This small molecule binds to this protein.
Small molecule (SMILES): CC(=O)N[C@H]1[C@H](O[C@H]2[C@H](O)[C@@H](NC(C)=O)CO[C@@H]2COCC(=O)N[C@H]2[C@H](O[C@H]3[C@H](O)[C@@H](NC(C)=O)CO[C@@H]3CO)O[C@H](CO)[C@@H](O)[C@@H]2O)O[C@H](CO)[C@@H](O)[C@@H]1O

Binding-site contacts:
Ligand atom O6 contacts residue NAG1 of chain 1.AA at 3.1 Å.
Ligand atom N2 contacts residue SER331 of chain 1.A at 4.0 Å.
Ligand atom C7 contacts residue ASN353 of chain 1.A at 3.4 Å.
Ligand atom C5 contacts residue SER355 of chain 1.A at 3.8 Å.
Ligand atom C6 contacts residue SER355 of chain 1.A at 4.0 Å.
Ligand atom O7 contacts residue SER355 of chain 1.A at 3.7 Å.
Ligand atom C2 contacts residue ASN330 of chain 1.A at 2.4 Å.
Ligand atom O6 contacts residue SER355 of chain 1.A at 3.9 Å.
Ligand atom C7 contacts residue SER331 of chain 1.A at 4.2 Å.
Ligand atom O7 contacts residue ASN353 of chain 1.A at 3.0 Å (h-bond).
Ligand atom C3 contacts residue ASN330 of chain 1.A at 3.8 Å.
Ligand atom C8 contacts residue SER331 of chain 1.A at 3.9 Å.
Ligand atom N2 contacts residue ASN330 of chain 1.A at 2.8 Å (h-bond).
Ligand atom C8 contacts residue THR339 of chain 1.A at 3.0 Å.
Ligand atom C2 contacts residue ASN353 of chain 1.A at 2.4 Å.
Ligand atom O5 contacts residue ASN353 of chain 1.A at 2.3 Å (h-bond).
Ligand atom C1 contacts residue SER355 of chain 1.A at 3.9 Å.
Ligand atom C7 contacts residue ASN330 of chain 1.A at 3.2 Å.
Ligand atom C1 contacts residue ASN330 of chain 1.A at 1.4 Å.
Ligand atom C4 contacts residue ASN353 of chain 1.A at 4.2 Å.
Ligand atom C5 contacts residue ASN353 of chain 1.A at 3.6 Å.
Ligand atom C3 contacts residue ASN353 of chain 1.A at 3.8 Å.
Ligand atom C1 contacts residue ASN353 of chain 1.A at 1.4 Å.
Ligand atom O7 contacts residue ASN330 of chain 1.A at 3.3 Å (h-bond).
Ligand atom C4 contacts residue ASN330 of chain 1.A at 4.2 Å.
Ligand atom N2 contacts residue NAG1 of chain 1.AA at 4.3 Å.
Ligand atom C8 contacts residue NAG1 of chain 1.AA at 3.6 Å.
Ligand atom N2 contacts residue ASN353 of chain 1.A at 2.9 Å (h-bond).
Ligand atom O5 contacts residue SER355 of chain 1.A at 3.9 Å.
Ligand atom C8 contacts residue ASN330 of chain 1.A at 4.4 Å.
Ligand atom C5 contacts residue ASN330 of chain 1.A at 3.7 Å.
Ligand atom C6 contacts residue NAG1 of chain 1.AA at 4.2 Å.
Ligand atom O5 contacts residue ASN330 of chain 1.A at 2.4 Å (h-bond).

Sequence of chain 1.A:
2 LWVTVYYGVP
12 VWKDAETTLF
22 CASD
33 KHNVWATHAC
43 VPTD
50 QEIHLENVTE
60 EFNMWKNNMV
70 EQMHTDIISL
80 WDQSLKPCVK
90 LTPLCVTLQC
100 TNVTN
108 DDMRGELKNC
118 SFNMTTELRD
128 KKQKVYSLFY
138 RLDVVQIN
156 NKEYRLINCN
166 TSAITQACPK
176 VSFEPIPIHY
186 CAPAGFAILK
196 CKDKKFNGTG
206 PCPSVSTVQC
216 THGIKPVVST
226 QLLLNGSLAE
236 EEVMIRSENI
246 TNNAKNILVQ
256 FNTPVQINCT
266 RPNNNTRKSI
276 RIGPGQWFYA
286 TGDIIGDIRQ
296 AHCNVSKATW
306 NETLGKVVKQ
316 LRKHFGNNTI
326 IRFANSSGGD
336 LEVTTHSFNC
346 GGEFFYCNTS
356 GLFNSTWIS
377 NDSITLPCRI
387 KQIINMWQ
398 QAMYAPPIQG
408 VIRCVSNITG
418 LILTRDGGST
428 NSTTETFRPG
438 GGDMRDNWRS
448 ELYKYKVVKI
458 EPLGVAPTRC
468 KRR